This small molecule binds to this protein.
Small molecule (SMILES): O=c1ccn([C@@H]2O[C@H](CO[P](=O)(O)O[P](=O)(O)O[C@H]3OC[C@@H](O)[C@H](O)[C@H]3O)[C@@H](O)[C@H]2O)c(=O)[nH]1

Sequence of chain 1.C:
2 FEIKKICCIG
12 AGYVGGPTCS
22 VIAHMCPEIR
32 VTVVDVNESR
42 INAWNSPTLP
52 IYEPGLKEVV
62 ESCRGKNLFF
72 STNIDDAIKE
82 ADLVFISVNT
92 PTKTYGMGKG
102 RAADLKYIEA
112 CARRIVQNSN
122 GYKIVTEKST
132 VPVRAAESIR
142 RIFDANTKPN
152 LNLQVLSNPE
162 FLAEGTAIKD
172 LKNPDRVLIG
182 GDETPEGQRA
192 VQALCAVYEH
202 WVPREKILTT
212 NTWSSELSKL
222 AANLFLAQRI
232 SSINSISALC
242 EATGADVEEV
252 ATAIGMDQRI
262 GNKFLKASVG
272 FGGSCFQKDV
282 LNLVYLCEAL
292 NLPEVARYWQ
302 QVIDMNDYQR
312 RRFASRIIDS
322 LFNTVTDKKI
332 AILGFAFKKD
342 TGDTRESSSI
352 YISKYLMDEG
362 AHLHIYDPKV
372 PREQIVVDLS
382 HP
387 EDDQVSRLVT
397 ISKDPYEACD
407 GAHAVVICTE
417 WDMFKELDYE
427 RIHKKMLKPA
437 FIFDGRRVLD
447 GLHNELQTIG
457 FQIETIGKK

Binding-site contacts:
Ligand atom C3D contacts residue ASP36 of chain 1.C at 3.3 Å.
Ligand atom O1A contacts residue ARG41 of chain 1.C at 3.4 Å (salt-bridge).
Ligand atom O1B contacts residue TYR14 of chain 1.C at 3.2 Å (h-bond).
Ligand atom O1B contacts residue GLY13 of chain 1.C at 3.7 Å.
Ligand atom O2 contacts residue ASP36 of chain 1.C at 3.6 Å.
Ligand atom O3D contacts residue ASP36 of chain 1.C at 2.5 Å (salt-bridge).
Ligand atom O2B contacts residue ARG346 of chain 1.C at 2.9 Å (salt-bridge).
Ligand atom C6 contacts residue ASN90 of chain 1.C at 3.4 Å.
Ligand atom O4' contacts residue LYS279 of chain 1.C at 3.0 Å (salt-bridge).
Ligand atom C4' contacts residue LYS279 of chain 1.C at 3.7 Å.
Ligand atom O2B contacts residue TYR14 of chain 1.C at 3.4 Å.
Ligand atom O4' contacts residue THR91 of chain 1.C at 2.9 Å (h-bond).
Ligand atom O2D contacts residue ASP36 of chain 1.C at 2.7 Å (salt-bridge).
Ligand atom O3A contacts residue ARG346 of chain 1.C at 3.6 Å.
Ligand atom O1A contacts residue TYR14 of chain 1.C at 3.3 Å (h-bond).
Ligand atom O3D contacts residue ARG41 of chain 1.C at 3.1 Å (salt-bridge).
Ligand atom O2 contacts residue VAL37 of chain 1.C at 3.1 Å (h-bond).
Ligand atom O1A contacts residue GLY13 of chain 1.C at 3.5 Å.
Ligand atom N3 contacts residue VAL37 of chain 1.C at 3.6 Å.
Ligand atom O1B contacts residue VAL15 of chain 1.C at 2.9 Å (h-bond).
Ligand atom O5D contacts residue GLY13 of chain 1.C at 3.3 Å.
Ligand atom O5' contacts residue SER275 of chain 1.C at 3.3 Å (h-bond).
Ligand atom O4D contacts residue ASP36 of chain 1.C at 3.7 Å.
Ligand atom C4D contacts residue ASP36 of chain 1.C at 3.5 Å.
Ligand atom O2' contacts residue THR131 of chain 1.C at 2.9 Å (h-bond).
Ligand atom C2D contacts residue ASP36 of chain 1.C at 3.5 Å.
Ligand atom O4D contacts residue VAL89 of chain 1.C at 3.6 Å.
Ligand atom O2D contacts residue VAL37 of chain 1.C at 3.6 Å.
Ligand atom O5D contacts residue ARG41 of chain 1.C at 3.6 Å (salt-bridge).
Ligand atom O3' contacts residue SER130 of chain 1.C at 3.3 Å.
Ligand atom C2 contacts residue VAL37 of chain 1.C at 3.5 Å (hydrophobic).
Ligand atom O4D contacts residue GLY11 of chain 1.C at 3.6 Å.
Ligand atom O3B contacts residue VAL15 of chain 1.C at 3.7 Å.
Ligand atom C2' contacts residue THR131 of chain 1.C at 3.2 Å.
Ligand atom O5' contacts residue ARG346 of chain 1.C at 3.2 Å (salt-bridge).
Ligand atom C1D contacts residue ASP36 of chain 1.C at 3.2 Å.
Ligand atom O2' contacts residue SER130 of chain 1.C at 3.4 Å.
Ligand atom O3' contacts residue VAL132 of chain 1.C at 3.7 Å.
Ligand atom O2' contacts residue VAL15 of chain 1.C at 3.3 Å.
Ligand atom O4' contacts residue ASN90 of chain 1.C at 3.5 Å.